Sequence of chain 1.K:
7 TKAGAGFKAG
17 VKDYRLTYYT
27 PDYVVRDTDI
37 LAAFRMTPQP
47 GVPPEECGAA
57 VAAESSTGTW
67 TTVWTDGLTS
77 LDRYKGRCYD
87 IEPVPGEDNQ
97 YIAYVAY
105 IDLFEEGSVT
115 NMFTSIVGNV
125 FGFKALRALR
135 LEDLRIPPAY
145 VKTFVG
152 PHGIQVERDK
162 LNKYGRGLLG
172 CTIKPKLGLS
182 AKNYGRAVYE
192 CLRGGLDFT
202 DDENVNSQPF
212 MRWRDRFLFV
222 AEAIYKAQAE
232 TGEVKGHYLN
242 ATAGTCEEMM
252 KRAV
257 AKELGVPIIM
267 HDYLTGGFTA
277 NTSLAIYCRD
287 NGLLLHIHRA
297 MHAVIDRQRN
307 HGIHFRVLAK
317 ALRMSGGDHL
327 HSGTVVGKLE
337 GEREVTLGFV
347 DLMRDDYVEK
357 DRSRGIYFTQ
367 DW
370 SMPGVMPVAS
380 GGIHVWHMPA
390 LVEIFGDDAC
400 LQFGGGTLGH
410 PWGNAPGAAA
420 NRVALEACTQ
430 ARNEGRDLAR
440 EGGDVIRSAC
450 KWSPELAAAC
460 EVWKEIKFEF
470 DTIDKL

Binding-site contacts:
Ligand atom O4 contacts residue GLY380 of chain 1.K at 3.5 Å.
Ligand atom C5 contacts residue ASN123 of chain 1.O at 3.5 Å.
Ligand atom O2 contacts residue ASP203 of chain 1.K at 3.3 Å (salt-bridge).
Ligand atom O2P contacts residue GLY403 of chain 1.K at 2.8 Å (h-bond).
Ligand atom O3P contacts residue GLY381 of chain 1.K at 2.8 Å (h-bond).
Ligand atom O6 contacts residue ASN123 of chain 1.O at 3.0 Å (h-bond).
Ligand atom O3 contacts residue MG1 of chain 1.FB at 2.2 Å.
Ligand atom O3P contacts residue TRP66 of chain 1.O at 3.4 Å.
Ligand atom O5P contacts residue SER379 of chain 1.K at 3.2 Å (h-bond).
Ligand atom O3P contacts residue GLY380 of chain 1.K at 3.4 Å.
Ligand atom O7 contacts residue GLU60 of chain 1.O at 3.4 Å (salt-bridge).
Ligand atom O1P contacts residue THR65 of chain 1.O at 2.6 Å (h-bond).
Ligand atom O1P contacts residue GLY404 of chain 1.K at 2.8 Å (h-bond).
Ligand atom O6 contacts residue MG1 of chain 1.FB at 1.9 Å.
Ligand atom O4P contacts residue ARG295 of chain 1.K at 2.9 Å (salt-bridge).
Ligand atom O2 contacts residue LYS175 of chain 1.K at 3.0 Å (salt-bridge).
Ligand atom O6 contacts residue LYS175 of chain 1.K at 3.4 Å (salt-bridge).
Ligand atom O2 contacts residue THR173 of chain 1.K at 3.2 Å (h-bond).
Ligand atom O1 contacts residue LYS175 of chain 1.K at 3.1 Å (salt-bridge).
Ligand atom C contacts residue MG1 of chain 1.FB at 2.8 Å.
Ligand atom O2 contacts residue MG1 of chain 1.FB at 2.1 Å.
Ligand atom O5P contacts residue HIS327 of chain 1.K at 3.1 Å (h-bond).
Ligand atom P1 contacts residue THR65 of chain 1.O at 3.5 Å.
Ligand atom O6P contacts residue ARG295 of chain 1.K at 2.8 Å (salt-bridge).
Ligand atom O5 contacts residue LEU335 of chain 1.K at 3.4 Å.
Ligand atom O3 contacts residue GLU204 of chain 1.K at 2.9 Å (salt-bridge).
Ligand atom C3 contacts residue KCX201 of chain 1.K at 3.2 Å.
Ligand atom O3 contacts residue HIS294 of chain 1.K at 2.9 Å (h-bond).
Ligand atom O7 contacts residue LYS334 of chain 1.K at 2.8 Å (salt-bridge).
Ligand atom O2 contacts residue KCX201 of chain 1.K at 3.0 Å (h-bond).
Ligand atom O3P contacts residue LYS334 of chain 1.K at 2.7 Å (salt-bridge).
Ligand atom O4 contacts residue SER379 of chain 1.K at 3.1 Å (h-bond).
Ligand atom O3P contacts residue THR65 of chain 1.O at 3.4 Å (h-bond).
Ligand atom O6 contacts residue ASP203 of chain 1.K at 3.0 Å (salt-bridge).
Ligand atom C2 contacts residue MG1 of chain 1.FB at 2.8 Å.
Ligand atom O1P contacts residue LYS175 of chain 1.K at 3.2 Å.
Ligand atom O6 contacts residue GLU204 of chain 1.K at 3.1 Å (salt-bridge).
Ligand atom O3 contacts residue KCX201 of chain 1.K at 2.5 Å (h-bond).
Ligand atom O6 contacts residue LYS177 of chain 1.K at 2.7 Å (salt-bridge).
Ligand atom C3 contacts residue MG1 of chain 1.FB at 3.1 Å.

Sequence of chain 1.O:
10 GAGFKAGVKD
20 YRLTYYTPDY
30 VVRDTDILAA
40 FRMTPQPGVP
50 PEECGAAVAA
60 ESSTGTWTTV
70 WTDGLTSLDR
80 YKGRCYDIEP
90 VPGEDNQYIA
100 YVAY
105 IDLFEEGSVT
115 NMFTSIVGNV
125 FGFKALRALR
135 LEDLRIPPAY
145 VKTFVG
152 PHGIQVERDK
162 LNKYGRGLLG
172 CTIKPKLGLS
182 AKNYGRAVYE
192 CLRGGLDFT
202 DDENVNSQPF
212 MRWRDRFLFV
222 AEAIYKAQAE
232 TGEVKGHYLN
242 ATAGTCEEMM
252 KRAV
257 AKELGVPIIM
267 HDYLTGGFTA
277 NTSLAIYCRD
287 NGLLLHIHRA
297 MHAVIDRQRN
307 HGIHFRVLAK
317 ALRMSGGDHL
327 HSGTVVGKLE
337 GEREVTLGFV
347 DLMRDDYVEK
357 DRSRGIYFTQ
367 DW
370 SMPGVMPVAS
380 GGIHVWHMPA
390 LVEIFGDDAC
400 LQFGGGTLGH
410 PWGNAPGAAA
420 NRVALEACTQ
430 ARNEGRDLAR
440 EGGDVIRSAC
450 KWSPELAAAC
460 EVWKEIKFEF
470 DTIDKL

This small molecule binds to this protein.
Small molecule (SMILES): O=C(O)[C@@](O)(COP(=O)(O)O)[C@H](O)[C@H](O)COP(=O)(O)O